Binding-site contacts:
Ligand atom C2 contacts residue ASN716 of chain 1.A at 2.6 Å.
Ligand atom C1 contacts residue ASN716 of chain 1.A at 1.4 Å.
Ligand atom C3 contacts residue ASN716 of chain 1.A at 3.9 Å.
Ligand atom C7 contacts residue ASN716 of chain 1.A at 3.8 Å.
Ligand atom O6 contacts residue ASP630 of chain 1.A at 4.2 Å.
Ligand atom O7 contacts residue ASN715 of chain 1.A at 3.5 Å.
Ligand atom C8 contacts residue ASN716 of chain 1.A at 4.0 Å.
Ligand atom O6 contacts residue ASN716 of chain 1.A at 4.4 Å.
Ligand atom C8 contacts residue ASN715 of chain 1.A at 3.2 Å.
Ligand atom N2 contacts residue ASN716 of chain 1.A at 2.9 Å (h-bond).
Ligand atom C5 contacts residue ASN716 of chain 1.A at 3.6 Å.
Ligand atom C1 contacts residue ASN715 of chain 1.A at 4.1 Å.
Ligand atom C7 contacts residue ASN715 of chain 1.A at 3.5 Å.
Ligand atom C5 contacts residue ASP630 of chain 1.A at 4.1 Å.
Ligand atom C2 contacts residue ASN715 of chain 1.A at 4.0 Å.
Ligand atom C6 contacts residue ASP630 of chain 1.A at 4.0 Å.
Ligand atom C4 contacts residue ASN716 of chain 1.A at 4.2 Å.
Ligand atom N2 contacts residue ASN715 of chain 1.A at 3.7 Å.
Ligand atom O5 contacts residue ASN716 of chain 1.A at 2.3 Å (h-bond).

Sequence of chain 1.A:
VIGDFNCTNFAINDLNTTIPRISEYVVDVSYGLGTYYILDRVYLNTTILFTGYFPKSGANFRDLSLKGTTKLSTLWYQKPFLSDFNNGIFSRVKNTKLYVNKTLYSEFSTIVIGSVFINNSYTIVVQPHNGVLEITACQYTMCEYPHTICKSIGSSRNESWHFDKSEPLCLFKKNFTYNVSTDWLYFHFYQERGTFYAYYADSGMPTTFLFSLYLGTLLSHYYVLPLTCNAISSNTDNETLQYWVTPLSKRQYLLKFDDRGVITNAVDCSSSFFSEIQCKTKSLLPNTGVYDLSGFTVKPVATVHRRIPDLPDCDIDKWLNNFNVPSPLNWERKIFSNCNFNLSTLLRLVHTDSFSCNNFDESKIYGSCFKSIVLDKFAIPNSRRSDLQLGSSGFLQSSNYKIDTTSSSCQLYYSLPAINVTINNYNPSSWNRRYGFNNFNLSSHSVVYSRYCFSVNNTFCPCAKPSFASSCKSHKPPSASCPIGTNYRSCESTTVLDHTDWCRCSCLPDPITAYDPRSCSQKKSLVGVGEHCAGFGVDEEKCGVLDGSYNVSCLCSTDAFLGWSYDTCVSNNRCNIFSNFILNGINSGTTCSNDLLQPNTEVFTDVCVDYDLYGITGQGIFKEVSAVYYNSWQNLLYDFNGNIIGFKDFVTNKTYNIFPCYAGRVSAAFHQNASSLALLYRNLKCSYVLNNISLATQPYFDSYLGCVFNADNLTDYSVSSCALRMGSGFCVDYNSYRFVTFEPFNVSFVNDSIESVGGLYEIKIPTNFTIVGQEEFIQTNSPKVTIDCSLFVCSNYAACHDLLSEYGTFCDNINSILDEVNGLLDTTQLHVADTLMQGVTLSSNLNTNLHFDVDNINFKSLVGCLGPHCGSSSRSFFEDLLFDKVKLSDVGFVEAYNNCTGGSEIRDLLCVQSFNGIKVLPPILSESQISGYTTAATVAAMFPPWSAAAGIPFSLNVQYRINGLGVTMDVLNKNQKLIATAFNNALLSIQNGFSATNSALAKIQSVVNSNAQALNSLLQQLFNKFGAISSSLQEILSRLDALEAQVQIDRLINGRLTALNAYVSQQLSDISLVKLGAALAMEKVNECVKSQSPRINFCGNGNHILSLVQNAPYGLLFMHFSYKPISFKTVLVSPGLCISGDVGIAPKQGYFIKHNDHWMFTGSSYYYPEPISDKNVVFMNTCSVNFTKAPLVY

A small-molecule ligand and the protein it binds are described below.
Small molecule (SMILES): CC(=O)N[C@@H]1[C@@H](O)[C@H](O)[C@@H](CO)O[C@H]1O